Sequence of chain 13.H:
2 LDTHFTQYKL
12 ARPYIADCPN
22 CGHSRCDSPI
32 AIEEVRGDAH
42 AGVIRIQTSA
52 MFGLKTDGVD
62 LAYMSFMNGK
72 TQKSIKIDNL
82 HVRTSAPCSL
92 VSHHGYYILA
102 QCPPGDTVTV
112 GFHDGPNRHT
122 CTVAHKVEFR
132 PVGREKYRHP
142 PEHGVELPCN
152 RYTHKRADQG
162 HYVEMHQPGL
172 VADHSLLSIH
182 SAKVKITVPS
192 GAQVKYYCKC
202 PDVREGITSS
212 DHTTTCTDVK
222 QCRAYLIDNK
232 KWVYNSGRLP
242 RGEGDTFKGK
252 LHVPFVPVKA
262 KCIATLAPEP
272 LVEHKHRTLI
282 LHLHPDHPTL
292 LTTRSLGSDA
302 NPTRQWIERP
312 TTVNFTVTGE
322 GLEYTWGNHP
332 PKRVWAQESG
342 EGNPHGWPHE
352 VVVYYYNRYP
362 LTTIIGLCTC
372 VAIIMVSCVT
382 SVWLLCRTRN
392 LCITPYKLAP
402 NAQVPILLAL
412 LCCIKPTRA

This small molecule binds to this protein.
Small molecule (SMILES): O=C(O)[C@@H]1O[C@H](O[C@H]2[C@@H](OS(=O)(=O)O)O[C@@H](O)[C@H](NS(=O)(=O)O)[C@H]2O)[C@@H](OS(=O)(=O)O)[C@H](O)[C@@H]1O

Sequence of chain 13.D:
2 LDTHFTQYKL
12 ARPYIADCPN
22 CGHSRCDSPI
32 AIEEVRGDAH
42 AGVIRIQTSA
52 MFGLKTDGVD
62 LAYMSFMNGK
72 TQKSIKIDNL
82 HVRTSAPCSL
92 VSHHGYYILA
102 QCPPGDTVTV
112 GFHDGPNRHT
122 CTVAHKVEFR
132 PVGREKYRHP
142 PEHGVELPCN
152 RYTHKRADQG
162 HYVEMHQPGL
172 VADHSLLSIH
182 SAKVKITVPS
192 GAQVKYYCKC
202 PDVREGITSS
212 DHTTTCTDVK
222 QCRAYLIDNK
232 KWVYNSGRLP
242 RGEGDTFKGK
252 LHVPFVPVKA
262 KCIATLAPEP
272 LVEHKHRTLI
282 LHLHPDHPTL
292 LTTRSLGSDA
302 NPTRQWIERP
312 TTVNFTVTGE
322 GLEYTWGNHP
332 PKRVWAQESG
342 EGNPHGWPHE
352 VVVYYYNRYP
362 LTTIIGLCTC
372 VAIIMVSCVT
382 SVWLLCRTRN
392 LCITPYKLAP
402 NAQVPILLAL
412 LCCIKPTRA

Binding-site contacts:
Ligand atom O1 contacts residue HIS82 of chain 13.H at 3.6 Å.
Ligand atom OAF contacts residue HIS82 of chain 13.D at 3.2 Å (h-bond).
Ligand atom OAF contacts residue HIS114 of chain 13.H at 4.1 Å.
Ligand atom O3 contacts residue HIS82 of chain 13.D at 3.9 Å.
Ligand atom OBH contacts residue HIS114 of chain 13.F at 3.1 Å (h-bond).
Ligand atom C1 contacts residue HIS114 of chain 13.H at 3.5 Å.
Ligand atom OBE contacts residue HIS82 of chain 13.F at 2.9 Å (h-bond).
Ligand atom OBA contacts residue HIS82 of chain 13.D at 4.3 Å.
Ligand atom OAH contacts residue ASN80 of chain 13.D at 3.2 Å (h-bond).
Ligand atom SBG contacts residue HIS82 of chain 13.F at 4.0 Å.
Ligand atom SAG contacts residue ASN80 of chain 13.D at 4.3 Å.
Ligand atom OBF contacts residue HIS82 of chain 13.F at 3.9 Å.
Ligand atom OBI contacts residue HIS114 of chain 13.F at 3.0 Å (h-bond).
Ligand atom SBB contacts residue HIS114 of chain 13.D at 4.2 Å.
Ligand atom OBI contacts residue HIS82 of chain 13.F at 2.9 Å.
Ligand atom O3 contacts residue HIS114 of chain 13.D at 3.3 Å (h-bond).
Ligand atom O4 contacts residue HIS114 of chain 13.D at 3.6 Å.
Ligand atom C3 contacts residue HIS82 of chain 13.D at 4.3 Å.
Ligand atom O2 contacts residue HIS82 of chain 13.F at 4.0 Å.
Ligand atom C2 contacts residue HIS82 of chain 13.D at 4.2 Å.
Ligand atom SBG contacts residue HIS114 of chain 13.F at 3.5 Å (h-bond).
Ligand atom SAG contacts residue HIS82 of chain 13.D at 3.7 Å.
Ligand atom OBC contacts residue HIS114 of chain 13.D at 4.1 Å.
Ligand atom OAB contacts residue ARG119 of chain 13.H at 3.5 Å.
Ligand atom OBC contacts residue HIS82 of chain 13.F at 3.2 Å (h-bond).
Ligand atom OBF contacts residue HIS114 of chain 13.F at 3.9 Å.
Ligand atom O6B contacts residue ASN80 of chain 13.D at 3.0 Å (h-bond).
Ligand atom O1 contacts residue HIS114 of chain 13.H at 2.8 Å (h-bond).
Ligand atom O4 contacts residue ASN80 of chain 13.D at 3.1 Å (h-bond).
Ligand atom OBA contacts residue HIS114 of chain 13.D at 3.0 Å (h-bond).
Ligand atom C5 contacts residue HIS82 of chain 13.H at 4.0 Å.
Ligand atom OAH contacts residue HIS82 of chain 13.D at 3.1 Å (h-bond).
Ligand atom OAB contacts residue HIS114 of chain 13.H at 3.3 Å.
Ligand atom O5 contacts residue HIS82 of chain 13.H at 3.2 Å (h-bond).
Ligand atom C4 contacts residue ASN80 of chain 13.D at 4.0 Å.
Ligand atom C1 contacts residue HIS82 of chain 13.H at 3.7 Å.
Ligand atom C6 contacts residue ASN80 of chain 13.D at 3.8 Å.
Ligand atom N2 contacts residue HIS114 of chain 13.H at 4.1 Å.
Ligand atom SBB contacts residue HIS82 of chain 13.F at 3.5 Å (h-bond).
Ligand atom SAG contacts residue HIS114 of chain 13.H at 4.1 Å.

Sequence of chain 13.F:
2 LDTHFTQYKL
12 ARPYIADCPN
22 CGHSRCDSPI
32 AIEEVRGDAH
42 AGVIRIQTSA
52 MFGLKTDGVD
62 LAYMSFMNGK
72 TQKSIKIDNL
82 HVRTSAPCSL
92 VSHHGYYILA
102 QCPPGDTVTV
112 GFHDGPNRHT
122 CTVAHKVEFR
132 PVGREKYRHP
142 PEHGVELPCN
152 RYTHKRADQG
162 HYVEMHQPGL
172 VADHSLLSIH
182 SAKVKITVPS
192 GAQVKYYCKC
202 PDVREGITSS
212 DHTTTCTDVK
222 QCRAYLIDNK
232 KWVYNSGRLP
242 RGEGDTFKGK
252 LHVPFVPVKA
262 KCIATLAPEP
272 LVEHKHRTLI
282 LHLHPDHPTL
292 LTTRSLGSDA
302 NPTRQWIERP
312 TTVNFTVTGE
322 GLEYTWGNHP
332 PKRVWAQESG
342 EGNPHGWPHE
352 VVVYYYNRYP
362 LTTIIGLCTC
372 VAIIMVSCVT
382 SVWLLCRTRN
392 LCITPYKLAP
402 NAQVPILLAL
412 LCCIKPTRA